This small molecule binds to this protein.
Small molecule (SMILES): C=C1CSC(C(C=O)NC(=O)/C(=N\OC)c2csc(N)n2)N=C1C(=O)O

Binding-site contacts:
Ligand atom C6 contacts residue SER61 of chain 1.C at 3.3 Å.
Ligand atom N5 contacts residue THR316 of chain 1.C at 3.8 Å.
Ligand atom C8 contacts residue TYR147 of chain 1.C at 3.9 Å (hydrophobic).
Ligand atom C10 contacts residue THR316 of chain 1.C at 4.0 Å.
Ligand atom C1 contacts residue GLN117 of chain 1.C at 3.8 Å.
Ligand atom O3 contacts residue GLY314 of chain 1.C at 3.5 Å.
Ligand atom C1 contacts residue LEU116 of chain 1.C at 3.7 Å (hydrophobic).
Ligand atom O1 contacts residue ASN286 of chain 1.C at 3.7 Å.
Ligand atom N3 contacts residue THR316 of chain 1.C at 3.8 Å.
Ligand atom O2 contacts residue ASN343 of chain 1.C at 3.8 Å.
Ligand atom C3 contacts residue LEU116 of chain 1.C at 4.0 Å (hydrophobic).
Ligand atom C11 contacts residue ASN340 of chain 1.C at 3.9 Å.
Ligand atom C3 contacts residue LEU290 of chain 1.C at 3.8 Å (hydrophobic).
Ligand atom C9 contacts residue ALA315 of chain 1.C at 3.4 Å (hydrophobic).
Ligand atom S2 contacts residue TYR218 of chain 1.C at 3.4 Å.
Ligand atom N4 contacts residue GLY317 of chain 1.C at 3.9 Å.
Ligand atom C8 contacts residue SER61 of chain 1.C at 1.4 Å.
Ligand atom C8 contacts residue ALA315 of chain 1.C at 3.8 Å (hydrophobic).
Ligand atom C5 contacts residue ASN286 of chain 1.C at 4.0 Å.
Ligand atom O3 contacts residue ALA315 of chain 1.C at 2.8 Å (h-bond).
Ligand atom C14 contacts residue GLY317 of chain 1.C at 3.9 Å.
Ligand atom O5 contacts residue ALA315 of chain 1.C at 3.7 Å.
Ligand atom S1 contacts residue LEU116 of chain 1.C at 3.5 Å.
Ligand atom C7 contacts residue SER61 of chain 1.C at 2.6 Å.
Ligand atom N5 contacts residue GLY317 of chain 1.C at 3.4 Å (h-bond).
Ligand atom N2 contacts residue ALA315 of chain 1.C at 3.2 Å (h-bond).
Ligand atom C10 contacts residue ALA315 of chain 1.C at 3.4 Å (hydrophobic).
Ligand atom O3 contacts residue SER61 of chain 1.C at 2.2 Å (h-bond).
Ligand atom O1 contacts residue ALA315 of chain 1.C at 4.0 Å.
Ligand atom N2 contacts residue SER61 of chain 1.C at 3.8 Å.
Ligand atom O3 contacts residue GLY60 of chain 1.C at 4.0 Å.
Ligand atom C13 contacts residue TYR218 of chain 1.C at 3.7 Å (hydrophobic).
Ligand atom C6 contacts residue TYR147 of chain 1.C at 4.0 Å (hydrophobic).
Ligand atom C3 contacts residue ASN286 of chain 1.C at 4.0 Å.
Ligand atom S2 contacts residue VAL208 of chain 1.C at 3.5 Å.
Ligand atom O4 contacts residue TYR218 of chain 1.C at 3.9 Å.
Ligand atom O4 contacts residue GLN117 of chain 1.C at 3.9 Å.
Ligand atom C12 contacts residue THR316 of chain 1.C at 3.9 Å.
Ligand atom N3 contacts residue ALA315 of chain 1.C at 3.6 Å (h-bond).
Ligand atom O2 contacts residue ASN286 of chain 1.C at 3.4 Å (h-bond).

Sequence of chain 1.C:
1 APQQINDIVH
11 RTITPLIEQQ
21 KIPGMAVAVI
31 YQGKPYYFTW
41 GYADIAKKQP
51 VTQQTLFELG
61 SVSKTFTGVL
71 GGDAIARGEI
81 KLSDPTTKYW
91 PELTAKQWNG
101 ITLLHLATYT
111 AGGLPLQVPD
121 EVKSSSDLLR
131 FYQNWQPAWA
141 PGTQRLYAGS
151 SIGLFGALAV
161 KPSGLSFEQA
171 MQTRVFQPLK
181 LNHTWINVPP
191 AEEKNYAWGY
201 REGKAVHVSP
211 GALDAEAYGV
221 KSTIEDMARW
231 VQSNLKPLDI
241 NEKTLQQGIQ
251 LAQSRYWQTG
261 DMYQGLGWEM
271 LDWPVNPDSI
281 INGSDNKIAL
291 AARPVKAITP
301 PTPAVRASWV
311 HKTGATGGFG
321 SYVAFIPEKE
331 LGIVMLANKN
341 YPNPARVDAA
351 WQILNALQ